Sequence of chain 4.A:
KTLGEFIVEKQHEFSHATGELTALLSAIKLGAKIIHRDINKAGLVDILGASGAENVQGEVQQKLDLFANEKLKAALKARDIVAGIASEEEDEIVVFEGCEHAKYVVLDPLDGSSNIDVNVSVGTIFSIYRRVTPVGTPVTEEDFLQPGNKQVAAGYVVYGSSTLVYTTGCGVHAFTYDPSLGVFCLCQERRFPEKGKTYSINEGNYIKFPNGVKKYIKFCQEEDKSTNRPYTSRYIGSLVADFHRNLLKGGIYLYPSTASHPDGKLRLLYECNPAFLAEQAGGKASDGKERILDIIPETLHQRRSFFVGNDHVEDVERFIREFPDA

Binding-site contacts:
Ligand atom C4 contacts residue TYR257 of chain 3.A at 3.8 Å (hydrophobic).
Ligand atom O2 contacts residue GLY114 of chain 3.A at 3.8 Å.
Ligand atom C1 contacts residue MG1 of chain 3.C at 3.8 Å.
Ligand atom C2 contacts residue LYS269 of chain 3.A at 3.9 Å.
Ligand atom O4 contacts residue TYR257 of chain 3.A at 2.6 Å (h-bond).
Ligand atom O4 contacts residue LEU243 of chain 3.A at 3.2 Å (h-bond).
Ligand atom O6P contacts residue TYR239 of chain 3.A at 2.7 Å (h-bond).
Ligand atom O5P contacts residue ASN206 of chain 3.A at 3.8 Å.
Ligand atom C1 contacts residue ARG271 of chain 3.A at 3.8 Å.
Ligand atom O1 contacts residue GLU275 of chain 3.A at 3.0 Å (salt-bridge).
Ligand atom P2 contacts residue ASN206 of chain 3.A at 3.6 Å.
Ligand atom C4 contacts residue GLY241 of chain 3.A at 3.3 Å.
Ligand atom C6 contacts residue TYR239 of chain 3.A at 3.4 Å (hydrophobic).
Ligand atom O6P contacts residue ARG238 of chain 4.A at 3.1 Å (salt-bridge).
Ligand atom P1 contacts residue SER115 of chain 3.A at 3.6 Å.
Ligand atom O3 contacts residue SER242 of chain 3.A at 3.9 Å.
Ligand atom O2 contacts residue GLY241 of chain 3.A at 3.7 Å.
Ligand atom O5 contacts residue LYS269 of chain 3.A at 2.9 Å (salt-bridge).
Ligand atom C1 contacts residue GLU275 of chain 3.A at 3.8 Å.
Ligand atom O2P contacts residue GLY114 of chain 3.A at 3.2 Å (h-bond).
Ligand atom O3P contacts residue GLY114 of chain 3.A at 3.8 Å.
Ligand atom O6P contacts residue ASN206 of chain 3.A at 2.8 Å (h-bond).
Ligand atom O3P contacts residue SER115 of chain 3.A at 3.1 Å (h-bond).
Ligand atom P1 contacts residue LYS269 of chain 3.A at 3.8 Å.
Ligand atom C1 contacts residue LYS269 of chain 3.A at 3.8 Å.
Ligand atom O3 contacts residue LEU243 of chain 3.A at 3.0 Å (h-bond).
Ligand atom O6 contacts residue LYS269 of chain 3.A at 3.0 Å (salt-bridge).
Ligand atom O4P contacts residue ARG238 of chain 4.A at 2.9 Å (salt-bridge).
Ligand atom O1 contacts residue ASP113 of chain 3.A at 3.1 Å (salt-bridge).
Ligand atom O1 contacts residue MG1 of chain 3.C at 2.4 Å.
Ligand atom O1P contacts residue LYS269 of chain 3.A at 2.5 Å (salt-bridge).
Ligand atom O6 contacts residue TYR259 of chain 3.A at 3.5 Å.
Ligand atom O3P contacts residue SER116 of chain 3.A at 3.1 Å (h-bond).
Ligand atom O3 contacts residue ASP113 of chain 3.A at 2.6 Å (salt-bridge).
Ligand atom C3 contacts residue LEU243 of chain 3.A at 3.7 Å (hydrophobic).
Ligand atom O3 contacts residue GLY114 of chain 3.A at 3.5 Å (h-bond).
Ligand atom C3 contacts residue ASP113 of chain 3.A at 3.6 Å.
Ligand atom O2P contacts residue SER115 of chain 3.A at 3.0 Å (h-bond).
Ligand atom C4 contacts residue LEU243 of chain 3.A at 3.7 Å (hydrophobic).
Ligand atom O5P contacts residue TYR259 of chain 3.A at 2.7 Å (h-bond).

Sequence of chain 3.A:
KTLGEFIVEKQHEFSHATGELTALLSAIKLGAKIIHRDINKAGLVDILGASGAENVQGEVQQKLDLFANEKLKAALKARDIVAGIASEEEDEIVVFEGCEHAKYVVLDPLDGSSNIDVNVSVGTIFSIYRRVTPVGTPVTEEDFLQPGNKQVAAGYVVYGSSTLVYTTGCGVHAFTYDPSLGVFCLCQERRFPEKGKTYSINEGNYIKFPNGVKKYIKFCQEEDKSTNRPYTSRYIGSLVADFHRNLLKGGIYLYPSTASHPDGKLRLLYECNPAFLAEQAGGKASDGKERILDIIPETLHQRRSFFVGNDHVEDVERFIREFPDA

The small molecule below binds the protein below.
Small molecule (SMILES): O=P(O)(O)OC[C@H]1O[C@@](CO)(OP(=O)(O)O)[C@@H](O)[C@@H]1O